Sequence of chain 19.C:
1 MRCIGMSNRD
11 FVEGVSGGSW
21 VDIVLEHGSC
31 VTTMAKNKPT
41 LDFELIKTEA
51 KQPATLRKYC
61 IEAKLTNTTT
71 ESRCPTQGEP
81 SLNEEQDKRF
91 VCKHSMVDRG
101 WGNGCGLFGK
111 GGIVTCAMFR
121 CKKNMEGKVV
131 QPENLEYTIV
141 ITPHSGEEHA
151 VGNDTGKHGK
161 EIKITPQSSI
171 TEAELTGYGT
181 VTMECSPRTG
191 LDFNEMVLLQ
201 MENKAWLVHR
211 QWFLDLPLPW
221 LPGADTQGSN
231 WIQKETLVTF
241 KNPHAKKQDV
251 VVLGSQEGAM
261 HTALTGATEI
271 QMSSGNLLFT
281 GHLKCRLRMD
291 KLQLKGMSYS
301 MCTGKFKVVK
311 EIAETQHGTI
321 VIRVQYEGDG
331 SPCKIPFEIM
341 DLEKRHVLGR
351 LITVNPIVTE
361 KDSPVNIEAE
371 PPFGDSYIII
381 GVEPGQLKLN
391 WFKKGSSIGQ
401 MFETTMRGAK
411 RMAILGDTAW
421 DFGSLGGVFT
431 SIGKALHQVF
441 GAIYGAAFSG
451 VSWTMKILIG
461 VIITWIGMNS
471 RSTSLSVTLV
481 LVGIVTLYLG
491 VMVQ

Sequence of chain 21.E:
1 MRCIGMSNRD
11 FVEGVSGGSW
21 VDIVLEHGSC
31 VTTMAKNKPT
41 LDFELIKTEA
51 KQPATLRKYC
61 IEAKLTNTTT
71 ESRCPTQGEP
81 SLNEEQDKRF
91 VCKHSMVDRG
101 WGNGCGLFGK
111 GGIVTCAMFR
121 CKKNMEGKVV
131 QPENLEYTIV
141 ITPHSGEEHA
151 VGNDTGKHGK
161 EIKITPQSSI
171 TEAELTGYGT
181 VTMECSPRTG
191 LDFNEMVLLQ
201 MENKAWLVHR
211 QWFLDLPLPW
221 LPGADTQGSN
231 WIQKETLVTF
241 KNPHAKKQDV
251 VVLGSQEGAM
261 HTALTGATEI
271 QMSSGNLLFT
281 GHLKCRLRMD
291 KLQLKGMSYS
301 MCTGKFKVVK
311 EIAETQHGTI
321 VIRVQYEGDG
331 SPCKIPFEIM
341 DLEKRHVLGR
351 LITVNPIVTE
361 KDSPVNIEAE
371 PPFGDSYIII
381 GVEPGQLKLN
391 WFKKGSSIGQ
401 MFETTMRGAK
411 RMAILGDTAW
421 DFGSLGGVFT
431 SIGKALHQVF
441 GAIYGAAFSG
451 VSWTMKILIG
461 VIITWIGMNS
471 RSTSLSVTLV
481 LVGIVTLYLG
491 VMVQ

A small-molecule ligand and the protein it binds are described below.
Small molecule (SMILES): CC(=O)N[C@@H]1[C@@H](O)[C@H](O)[C@@H](CO)O[C@H]1O

Binding-site contacts:
Ligand atom C7 contacts residue PHE90 of chain 19.C at 4.2 Å (hydrophobic).
Ligand atom C7 contacts residue SER300 of chain 21.E at 3.4 Å.
Ligand atom O5 contacts residue ASN67 of chain 19.C at 2.4 Å (h-bond).
Ligand atom C4 contacts residue ASN67 of chain 19.C at 4.2 Å.
Ligand atom O7 contacts residue SER300 of chain 21.E at 4.3 Å.
Ligand atom C2 contacts residue ASN67 of chain 19.C at 2.5 Å.
Ligand atom C5 contacts residue ASN67 of chain 19.C at 3.7 Å.
Ligand atom O7 contacts residue PHE90 of chain 19.C at 4.4 Å.
Ligand atom C1 contacts residue ASN67 of chain 19.C at 1.4 Å.
Ligand atom C2 contacts residue MET118 of chain 19.C at 4.5 Å (hydrophobic).
Ligand atom C3 contacts residue ASN67 of chain 19.C at 3.8 Å.
Ligand atom O7 contacts residue ASN67 of chain 19.C at 3.3 Å (h-bond).
Ligand atom C8 contacts residue PHE90 of chain 19.C at 3.7 Å (hydrophobic).
Ligand atom N2 contacts residue ASN67 of chain 19.C at 2.9 Å (h-bond).
Ligand atom C8 contacts residue MET118 of chain 19.C at 3.8 Å (hydrophobic).
Ligand atom C8 contacts residue SER300 of chain 21.E at 1.9 Å.
Ligand atom N2 contacts residue MET118 of chain 19.C at 3.6 Å.
Ligand atom C8 contacts residue ARG89 of chain 19.C at 3.3 Å.
Ligand atom C1 contacts residue MET118 of chain 19.C at 4.1 Å (hydrophobic).
Ligand atom C7 contacts residue MET118 of chain 19.C at 4.0 Å (hydrophobic).
Ligand atom N2 contacts residue SER300 of chain 21.E at 3.9 Å.
Ligand atom C7 contacts residue ASN67 of chain 19.C at 3.3 Å.
Ligand atom C8 contacts residue ASN67 of chain 19.C at 4.4 Å.